A protein and the small-molecule ligand that binds it are described below.
Small molecule (SMILES): CC(=O)N[C@@H]1[C@@H](O)[C@H](O)[C@@H](CO)O[C@H]1O

Sequence of chain 1.A:
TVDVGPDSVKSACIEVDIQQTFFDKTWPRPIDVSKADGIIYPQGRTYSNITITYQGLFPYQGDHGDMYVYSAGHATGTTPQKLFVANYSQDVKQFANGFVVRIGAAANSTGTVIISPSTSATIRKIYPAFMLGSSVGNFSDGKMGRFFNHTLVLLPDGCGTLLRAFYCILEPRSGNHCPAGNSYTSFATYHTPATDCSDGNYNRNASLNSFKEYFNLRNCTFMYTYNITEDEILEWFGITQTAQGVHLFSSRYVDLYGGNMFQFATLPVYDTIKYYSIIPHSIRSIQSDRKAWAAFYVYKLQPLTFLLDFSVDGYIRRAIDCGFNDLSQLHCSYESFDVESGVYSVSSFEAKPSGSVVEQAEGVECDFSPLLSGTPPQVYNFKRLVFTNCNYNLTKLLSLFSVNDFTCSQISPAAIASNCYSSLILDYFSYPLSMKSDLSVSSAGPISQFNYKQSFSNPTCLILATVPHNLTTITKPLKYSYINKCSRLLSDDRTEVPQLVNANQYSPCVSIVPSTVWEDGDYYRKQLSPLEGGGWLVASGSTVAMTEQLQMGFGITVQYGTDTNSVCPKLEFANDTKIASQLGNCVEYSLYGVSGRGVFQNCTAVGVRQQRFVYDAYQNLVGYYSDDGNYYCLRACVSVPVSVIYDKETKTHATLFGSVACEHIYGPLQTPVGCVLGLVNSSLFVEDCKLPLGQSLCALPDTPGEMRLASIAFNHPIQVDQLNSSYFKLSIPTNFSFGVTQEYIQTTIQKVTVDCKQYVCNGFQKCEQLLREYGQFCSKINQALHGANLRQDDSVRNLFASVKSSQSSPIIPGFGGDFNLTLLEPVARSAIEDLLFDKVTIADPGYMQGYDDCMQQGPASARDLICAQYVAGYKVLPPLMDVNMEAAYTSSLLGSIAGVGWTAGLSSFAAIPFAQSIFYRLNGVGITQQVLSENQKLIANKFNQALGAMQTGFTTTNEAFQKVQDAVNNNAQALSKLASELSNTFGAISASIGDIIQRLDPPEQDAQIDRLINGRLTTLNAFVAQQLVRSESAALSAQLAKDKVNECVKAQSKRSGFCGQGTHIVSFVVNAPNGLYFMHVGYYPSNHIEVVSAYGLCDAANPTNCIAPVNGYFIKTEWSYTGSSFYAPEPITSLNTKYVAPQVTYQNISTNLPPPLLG

Binding-site contacts:
Ligand atom C7 contacts residue ASN661 of chain 1.A at 3.9 Å.
Ligand atom O3 contacts residue ASN661 of chain 1.A at 4.4 Å.
Ligand atom N2 contacts residue ASN633 of chain 1.A at 3.0 Å (h-bond).
Ligand atom O5 contacts residue ASN633 of chain 1.A at 2.4 Å (h-bond).
Ligand atom N2 contacts residue ASN661 of chain 1.A at 3.1 Å (h-bond).
Ligand atom C1 contacts residue ASN661 of chain 1.A at 4.1 Å.
Ligand atom C8 contacts residue ALA611 of chain 1.A at 4.5 Å (hydrophobic).
Ligand atom C8 contacts residue LEU614 of chain 1.A at 4.5 Å (hydrophobic).
Ligand atom C2 contacts residue ASN633 of chain 1.A at 2.5 Å.
Ligand atom C7 contacts residue ASN633 of chain 1.A at 3.4 Å.
Ligand atom C1 contacts residue ASN633 of chain 1.A at 1.4 Å.
Ligand atom O7 contacts residue ASN633 of chain 1.A at 3.5 Å (h-bond).
Ligand atom C3 contacts residue ASN661 of chain 1.A at 3.9 Å.
Ligand atom C8 contacts residue ASN633 of chain 1.A at 3.6 Å.
Ligand atom C3 contacts residue ASN633 of chain 1.A at 3.9 Å.
Ligand atom C8 contacts residue TYR663 of chain 1.A at 3.6 Å (hydrophobic).
Ligand atom C8 contacts residue ASN661 of chain 1.A at 3.5 Å.
Ligand atom C4 contacts residue ASN633 of chain 1.A at 4.3 Å.
Ligand atom C5 contacts residue ASN633 of chain 1.A at 3.7 Å.
Ligand atom C2 contacts residue ASN661 of chain 1.A at 3.9 Å.